Sequence of chain 1.C:
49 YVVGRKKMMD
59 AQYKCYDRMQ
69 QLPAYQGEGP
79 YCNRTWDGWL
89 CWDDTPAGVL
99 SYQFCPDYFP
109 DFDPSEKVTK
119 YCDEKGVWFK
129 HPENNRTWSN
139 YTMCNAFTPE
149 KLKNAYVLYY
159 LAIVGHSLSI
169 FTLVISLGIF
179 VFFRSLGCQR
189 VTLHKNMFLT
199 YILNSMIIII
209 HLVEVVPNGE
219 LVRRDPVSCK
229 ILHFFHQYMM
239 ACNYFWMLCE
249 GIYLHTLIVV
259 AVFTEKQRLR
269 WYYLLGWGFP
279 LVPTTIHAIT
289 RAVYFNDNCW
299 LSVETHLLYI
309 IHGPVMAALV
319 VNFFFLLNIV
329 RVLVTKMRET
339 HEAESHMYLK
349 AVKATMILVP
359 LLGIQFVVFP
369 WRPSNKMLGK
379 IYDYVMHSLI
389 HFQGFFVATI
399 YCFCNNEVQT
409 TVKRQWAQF

A protein and the small-molecule ligand that binds it are described below.
Small molecule (SMILES): CC(=O)N[C@@H]1[C@@H](O)[C@H](O)[C@@H](CO)O[C@H]1O

Binding-site contacts:
Ligand atom C8 contacts residue GLU131 of chain 1.C at 3.5 Å.
Ligand atom C4 contacts residue ASN133 of chain 1.C at 4.2 Å.
Ligand atom C2 contacts residue ASN133 of chain 1.C at 2.5 Å.
Ligand atom C5 contacts residue ASN133 of chain 1.C at 3.7 Å.
Ligand atom N2 contacts residue PRO130 of chain 1.C at 4.3 Å.
Ligand atom O5 contacts residue ASN133 of chain 1.C at 2.4 Å (h-bond).
Ligand atom C3 contacts residue ASN133 of chain 1.C at 3.8 Å.
Ligand atom C1 contacts residue ASN133 of chain 1.C at 1.4 Å.
Ligand atom C7 contacts residue ASN133 of chain 1.C at 3.2 Å.
Ligand atom N2 contacts residue ASN133 of chain 1.C at 2.9 Å (h-bond).
Ligand atom C7 contacts residue PRO130 of chain 1.C at 4.4 Å (hydrophobic).
Ligand atom C8 contacts residue PRO130 of chain 1.C at 3.7 Å (hydrophobic).
Ligand atom C8 contacts residue ASN133 of chain 1.C at 4.4 Å.
Ligand atom O7 contacts residue ASN133 of chain 1.C at 3.2 Å (h-bond).